Binding-site contacts:
Ligand atom N18 contacts residue GLY72 of chain 1.A at 3.7 Å.
Ligand atom C3 contacts residue VAL71 of chain 1.A at 3.9 Å (hydrophobic).
Ligand atom N18 contacts residue NI1 of chain 1.B at 2.8 Å (h-bond).
Ligand atom C7 contacts residue LEU124 of chain 1.A at 3.9 Å (hydrophobic).
Ligand atom C12 contacts residue GLY129 of chain 1.A at 3.7 Å.
Ligand atom C1 contacts residue TYR166 of chain 1.A at 4.0 Å (hydrophobic).
Ligand atom O21 contacts residue CYS130 of chain 1.A at 2.9 Å.
Ligand atom C23 contacts residue HIS173 of chain 1.A at 3.6 Å.
Ligand atom O24 contacts residue GLN77 of chain 1.A at 2.8 Å (h-bond).
Ligand atom C4 contacts residue HIS173 of chain 1.A at 3.3 Å.
Ligand atom C5 contacts residue HIS173 of chain 1.A at 3.5 Å.
Ligand atom O21 contacts residue NI1 of chain 1.B at 2.2 Å (h-bond).
Ligand atom O24 contacts residue NI1 of chain 1.B at 2.3 Å (h-bond).
Ligand atom C5 contacts residue GLU128 of chain 1.A at 3.6 Å.
Ligand atom N18 contacts residue GLN77 of chain 1.A at 3.9 Å.
Ligand atom O24 contacts residue GLY72 of chain 1.A at 3.8 Å.
Ligand atom N2 contacts residue VAL71 of chain 1.A at 3.6 Å.
Ligand atom O24 contacts residue HIS173 of chain 1.A at 3.4 Å (h-bond).
Ligand atom N18 contacts residue CYS130 of chain 1.A at 4.1 Å.
Ligand atom C5 contacts residue VAL170 of chain 1.A at 4.0 Å (hydrophobic).
Ligand atom O24 contacts residue HIS177 of chain 1.A at 3.1 Å (h-bond).
Ligand atom C15 contacts residue LEU131 of chain 1.A at 3.5 Å (hydrophobic).
Ligand atom C23 contacts residue GLU174 of chain 1.A at 2.8 Å.
Ligand atom C6 contacts residue GLU128 of chain 1.A at 4.1 Å.
Ligand atom O24 contacts residue GLU174 of chain 1.A at 2.9 Å (salt-bridge).
Ligand atom N18 contacts residue GLU174 of chain 1.A at 4.0 Å.
Ligand atom C23 contacts residue GLY72 of chain 1.A at 3.1 Å.
Ligand atom C23 contacts residue NI1 of chain 1.B at 2.8 Å.
Ligand atom C7 contacts residue TYR166 of chain 1.A at 3.1 Å (hydrophobic).
Ligand atom N18 contacts residue LEU131 of chain 1.A at 3.6 Å.
Ligand atom O21 contacts residue GLN77 of chain 1.A at 3.3 Å (h-bond).
Ligand atom N18 contacts residue HIS173 of chain 1.A at 3.7 Å.
Ligand atom C11 contacts residue VAL71 of chain 1.A at 3.9 Å (hydrophobic).
Ligand atom C15 contacts residue GLY72 of chain 1.A at 3.7 Å.
Ligand atom O21 contacts residue HIS173 of chain 1.A at 3.6 Å.
Ligand atom C11 contacts residue GLU174 of chain 1.A at 4.1 Å.
Ligand atom C23 contacts residue GLN77 of chain 1.A at 3.6 Å.
Ligand atom O21 contacts residue LEU131 of chain 1.A at 2.6 Å (h-bond).
Ligand atom C11 contacts residue GLY72 of chain 1.A at 4.1 Å.
Ligand atom C6 contacts residue LEU124 of chain 1.A at 3.7 Å (hydrophobic).

Sequence of chain 1.A:
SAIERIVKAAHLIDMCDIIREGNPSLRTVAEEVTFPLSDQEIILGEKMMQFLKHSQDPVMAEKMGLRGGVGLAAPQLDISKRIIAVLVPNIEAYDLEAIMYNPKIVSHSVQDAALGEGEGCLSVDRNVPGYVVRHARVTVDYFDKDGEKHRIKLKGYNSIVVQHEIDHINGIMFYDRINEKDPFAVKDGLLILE

This protein binds this small molecule.
Small molecule (SMILES): Cc1cccc(CCCN(O)C=O)n1